Binding-site contacts:
Ligand atom C04 contacts residue ASN176 of chain 1.A at 3.8 Å.
Ligand atom O15 contacts residue TRP103 of chain 1.A at 3.4 Å.
Ligand atom C12 contacts residue TYR148 of chain 1.A at 3.6 Å (hydrophobic).
Ligand atom C04 contacts residue TRP207 of chain 1.A at 4.0 Å (hydrophobic).
Ligand atom N07 contacts residue PHE110 of chain 1.A at 3.2 Å.
Ligand atom C12 contacts residue VAL152 of chain 1.A at 4.1 Å (hydrophobic).
Ligand atom N07 contacts residue TRP207 of chain 1.A at 4.0 Å.
Ligand atom O15 contacts residue GLY106 of chain 1.A at 3.4 Å.
Ligand atom C13 contacts residue TYR148 of chain 1.A at 3.8 Å (hydrophobic).
Ligand atom C06 contacts residue TRP207 of chain 1.A at 3.6 Å (hydrophobic).
Ligand atom C04 contacts residue THR149 of chain 1.A at 3.3 Å.
Ligand atom C01 contacts residue ILE107 of chain 1.A at 3.4 Å (hydrophobic).
Ligand atom C06 contacts residue ILE107 of chain 1.A at 3.7 Å (hydrophobic).
Ligand atom C05 contacts residue TRP207 of chain 1.A at 3.6 Å (hydrophobic).
Ligand atom O10 contacts residue PHE110 of chain 1.A at 3.3 Å.
Ligand atom C08 contacts residue PHE110 of chain 1.A at 3.4 Å (hydrophobic).
Ligand atom C09 contacts residue ASN176 of chain 1.A at 3.5 Å.
Ligand atom C12 contacts residue THR149 of chain 1.A at 3.7 Å.
Ligand atom C09 contacts residue PHE110 of chain 1.A at 4.0 Å (hydrophobic).
Ligand atom C12 contacts residue TRP103 of chain 1.A at 3.8 Å (hydrophobic).
Ligand atom C09 contacts residue ASN179 of chain 1.A at 3.7 Å.
Ligand atom C11 contacts residue THR149 of chain 1.A at 3.2 Å.
Ligand atom C08 contacts residue ASN176 of chain 1.A at 3.6 Å.
Ligand atom C14 contacts residue GLY106 of chain 1.A at 4.1 Å.
Ligand atom C06 contacts residue GLY106 of chain 1.A at 4.0 Å.
Ligand atom C04 contacts residue PHE110 of chain 1.A at 3.8 Å (hydrophobic).
Ligand atom C13 contacts residue TRP103 of chain 1.A at 3.6 Å (hydrophobic).
Ligand atom C05 contacts residue ASN176 of chain 1.A at 3.7 Å.
Ligand atom C05 contacts residue PHE110 of chain 1.A at 3.2 Å (hydrophobic).
Ligand atom C14 contacts residue TRP103 of chain 1.A at 3.6 Å (hydrophobic).
Ligand atom C04 contacts residue TRP145 of chain 1.A at 4.1 Å (hydrophobic).
Ligand atom C01 contacts residue TRP207 of chain 1.A at 4.0 Å (hydrophobic).
Ligand atom C01 contacts residue GLY106 of chain 1.A at 3.5 Å.
Ligand atom N07 contacts residue ASN176 of chain 1.A at 2.9 Å (h-bond).
Ligand atom C03 contacts residue THR149 of chain 1.A at 3.4 Å.
Ligand atom O10 contacts residue ASN179 of chain 1.A at 2.8 Å (h-bond).
Ligand atom C08 contacts residue ASN179 of chain 1.A at 3.6 Å.
Ligand atom C11 contacts residue TYR148 of chain 1.A at 3.3 Å (hydrophobic).
Ligand atom C06 contacts residue PHE110 of chain 1.A at 3.5 Å (hydrophobic).
Ligand atom C11 contacts residue TRP145 of chain 1.A at 4.0 Å (hydrophobic).

Sequence of chain 1.A:
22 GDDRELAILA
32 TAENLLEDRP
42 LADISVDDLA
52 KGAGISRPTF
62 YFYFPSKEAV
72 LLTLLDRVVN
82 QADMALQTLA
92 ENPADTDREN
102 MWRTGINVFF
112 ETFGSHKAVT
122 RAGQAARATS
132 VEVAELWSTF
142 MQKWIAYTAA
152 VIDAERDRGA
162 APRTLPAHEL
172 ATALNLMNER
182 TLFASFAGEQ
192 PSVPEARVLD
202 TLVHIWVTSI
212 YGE

This protein binds this small molecule.
Small molecule (SMILES): CC(=O)Nc1ccc2c(c1)CCCC2=O